Sequence of chain 48.B:
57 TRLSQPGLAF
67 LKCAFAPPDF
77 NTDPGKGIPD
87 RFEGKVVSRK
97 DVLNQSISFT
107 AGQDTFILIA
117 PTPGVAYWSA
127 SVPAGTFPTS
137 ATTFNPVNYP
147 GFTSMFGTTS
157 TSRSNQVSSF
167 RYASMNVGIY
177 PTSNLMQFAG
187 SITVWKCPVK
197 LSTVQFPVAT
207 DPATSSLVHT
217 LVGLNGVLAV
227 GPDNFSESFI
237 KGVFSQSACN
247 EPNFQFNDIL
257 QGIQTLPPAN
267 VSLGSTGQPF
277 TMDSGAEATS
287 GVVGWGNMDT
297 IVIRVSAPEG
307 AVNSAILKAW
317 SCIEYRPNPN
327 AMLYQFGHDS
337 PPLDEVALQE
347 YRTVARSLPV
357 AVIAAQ

A small-molecule ligand and the protein it binds are described below.
Small molecule (SMILES): CC(C)[C@H](NC(=O)[C@H](CCCN=C(N)N)NC(=O)[C@@H](N)CCC(=O)O)C(=O)N[C@H](C=O)CCCCN

Binding-site contacts:
Ligand atom CG2 contacts residue PHE76 of chain 48.B at 3.8 Å (hydrophobic).